The protein below binds the small molecule below.
Small molecule (SMILES): COc1c(C(=O)CCC2CCN(Cc3ccccc3)CC2)cc(Cl)c2[nH]ccc12

Sequence of chain 1.B:
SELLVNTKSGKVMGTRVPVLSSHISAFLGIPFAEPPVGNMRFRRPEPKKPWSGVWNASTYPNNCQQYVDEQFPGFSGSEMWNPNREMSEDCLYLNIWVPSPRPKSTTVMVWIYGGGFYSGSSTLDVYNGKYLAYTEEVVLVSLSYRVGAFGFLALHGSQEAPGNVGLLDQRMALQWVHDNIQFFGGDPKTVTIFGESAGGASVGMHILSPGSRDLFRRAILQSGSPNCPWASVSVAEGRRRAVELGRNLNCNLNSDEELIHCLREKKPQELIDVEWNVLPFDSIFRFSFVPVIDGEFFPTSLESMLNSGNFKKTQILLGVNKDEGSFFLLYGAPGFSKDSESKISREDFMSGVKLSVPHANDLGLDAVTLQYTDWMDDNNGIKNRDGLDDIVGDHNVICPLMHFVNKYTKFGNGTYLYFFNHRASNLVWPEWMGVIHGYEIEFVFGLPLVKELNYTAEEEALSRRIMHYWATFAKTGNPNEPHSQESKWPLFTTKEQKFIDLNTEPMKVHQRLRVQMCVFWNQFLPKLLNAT

Binding-site contacts:
Ligand atom C16 contacts residue TRP84 of chain 1.B at 3.7 Å (hydrophobic).
Ligand atom C23 contacts residue TRP279 of chain 1.B at 3.9 Å (hydrophobic).
Ligand atom C08 contacts residue TYR334 of chain 1.B at 4.1 Å (hydrophobic).
Ligand atom N26 contacts residue TRP279 of chain 1.B at 3.8 Å.
Ligand atom C22 contacts residue TRP279 of chain 1.B at 4.1 Å (hydrophobic).
Ligand atom C08 contacts residue PHE331 of chain 1.B at 3.9 Å (hydrophobic).
Ligand atom C04 contacts residue TRP279 of chain 1.B at 4.0 Å (hydrophobic).
Ligand atom C13 contacts residue PHE330 of chain 1.B at 3.6 Å (hydrophobic).
Ligand atom C21 contacts residue PHE330 of chain 1.B at 4.0 Å (hydrophobic).
Ligand atom C14 contacts residue TRP84 of chain 1.B at 3.8 Å (hydrophobic).
Ligand atom C13 contacts residue TRP84 of chain 1.B at 3.8 Å (hydrophobic).
Ligand atom C27 contacts residue TRP279 of chain 1.B at 3.9 Å (hydrophobic).
Ligand atom C17 contacts residue GLU199 of chain 1.B at 3.4 Å.
Ligand atom O02 contacts residue TYR334 of chain 1.B at 4.0 Å.
Ligand atom O02 contacts residue TYR121 of chain 1.B at 3.8 Å.
Ligand atom C25 contacts residue TRP279 of chain 1.B at 4.0 Å (hydrophobic).
Ligand atom O06 contacts residue PHE290 of chain 1.B at 3.7 Å.
Ligand atom C17 contacts residue TRP84 of chain 1.B at 4.0 Å (hydrophobic).
Ligand atom C07 contacts residue TYR121 of chain 1.B at 4.0 Å (hydrophobic).
Ligand atom O02 contacts residue TYR70 of chain 1.B at 4.0 Å.
Ligand atom C09 contacts residue TYR121 of chain 1.B at 4.0 Å (hydrophobic).
Ligand atom C15 contacts residue TRP84 of chain 1.B at 3.8 Å (hydrophobic).
Ligand atom C18 contacts residue GLY441 of chain 1.B at 3.9 Å.
Ligand atom C21 contacts residue PHE331 of chain 1.B at 3.8 Å (hydrophobic).
Ligand atom C10 contacts residue PHE330 of chain 1.B at 4.0 Å (hydrophobic).
Ligand atom C19 contacts residue HIS440 of chain 1.B at 3.7 Å.
Ligand atom C10 contacts residue TYR334 of chain 1.B at 3.9 Å (hydrophobic).
Ligand atom C28 contacts residue TYR70 of chain 1.B at 3.1 Å (hydrophobic).
Ligand atom C03 contacts residue TRP279 of chain 1.B at 4.0 Å (hydrophobic).
Ligand atom CL contacts residue SER286 of chain 1.B at 3.5 Å.
Ligand atom O06 contacts residue PHE331 of chain 1.B at 3.7 Å.
Ligand atom C01 contacts residue TYR334 of chain 1.B at 3.7 Å (hydrophobic).
Ligand atom C28 contacts residue TRP279 of chain 1.B at 3.8 Å (hydrophobic).
Ligand atom C18 contacts residue GLU199 of chain 1.B at 4.0 Å.
Ligand atom C01 contacts residue TYR70 of chain 1.B at 3.2 Å (hydrophobic).
Ligand atom C11 contacts residue PHE330 of chain 1.B at 4.0 Å (hydrophobic).
Ligand atom C29 contacts residue TRP279 of chain 1.B at 3.8 Å (hydrophobic).
Ligand atom C18 contacts residue HIS440 of chain 1.B at 3.7 Å.
Ligand atom C27 contacts residue TYR70 of chain 1.B at 3.8 Å (hydrophobic).
Ligand atom C07 contacts residue TYR334 of chain 1.B at 3.7 Å (hydrophobic).